Binding-site contacts:
Ligand atom NH2 contacts residue ASP159 of chain 1.C at 3.8 Å.
Ligand atom N contacts residue ARG216 of chain 1.D at 3.6 Å.
Ligand atom CZ contacts residue PHE160 of chain 1.C at 3.6 Å (hydrophobic).
Ligand atom OD1 contacts residue MN1 of chain 1.QA at 2.5 Å.
Ligand atom CG contacts residue GLU220 of chain 1.D at 4.0 Å.
Ligand atom OD2 contacts residue ARG214 of chain 1.D at 3.5 Å.
Ligand atom NE contacts residue PHE160 of chain 1.C at 3.9 Å.
Ligand atom CD1 contacts residue TYR122 of chain 1.D at 3.7 Å (hydrophobic).
Ligand atom CA contacts residue ARG216 of chain 1.D at 3.5 Å.
Ligand atom CE1 contacts residue TYR122 of chain 1.D at 3.6 Å (hydrophobic).
Ligand atom CA contacts residue ALA218 of chain 1.D at 3.4 Å (hydrophobic).
Ligand atom CG contacts residue MN1 of chain 1.QA at 3.1 Å.
Ligand atom CB contacts residue MN1 of chain 1.QA at 3.4 Å.
Ligand atom OD1 contacts residue TYR122 of chain 1.D at 3.2 Å (h-bond).
Ligand atom CG contacts residue ASN215 of chain 1.D at 3.7 Å.
Ligand atom OD2 contacts residue ASN215 of chain 1.D at 3.3 Å (h-bond).
Ligand atom O contacts residue ARG216 of chain 1.D at 3.9 Å.
Ligand atom OD1 contacts residue SER123 of chain 1.D at 2.6 Å (h-bond).
Ligand atom CZ contacts residue ASP159 of chain 1.C at 3.4 Å.
Ligand atom N contacts residue ALA218 of chain 1.D at 4.0 Å.
Ligand atom CB contacts residue ASN215 of chain 1.D at 3.3 Å.
Ligand atom CG contacts residue SER121 of chain 1.D at 3.4 Å.
Ligand atom CA contacts residue MN1 of chain 1.QA at 3.7 Å.
Ligand atom CG contacts residue PHE160 of chain 1.C at 4.0 Å (hydrophobic).
Ligand atom CG contacts residue TYR190 of chain 1.C at 3.7 Å (hydrophobic).
Ligand atom CG contacts residue TYR122 of chain 1.D at 3.5 Å (hydrophobic).
Ligand atom NH1 contacts residue ASP159 of chain 1.C at 2.9 Å (salt-bridge).
Ligand atom O contacts residue TYR190 of chain 1.C at 3.0 Å (h-bond).
Ligand atom NE contacts residue TYR190 of chain 1.C at 3.9 Å.
Ligand atom OD1 contacts residue SER121 of chain 1.D at 3.3 Å.
Ligand atom CB contacts residue PHE160 of chain 1.C at 3.6 Å (hydrophobic).
Ligand atom C contacts residue ALA218 of chain 1.D at 3.6 Å (hydrophobic).
Ligand atom OD2 contacts residue SER121 of chain 1.D at 3.4 Å.
Ligand atom NH2 contacts residue ASP224 of chain 1.C at 4.0 Å.
Ligand atom C contacts residue TYR190 of chain 1.C at 3.9 Å (hydrophobic).
Ligand atom CB contacts residue GLU220 of chain 1.D at 3.7 Å.
Ligand atom OD2 contacts residue TYR122 of chain 1.D at 3.1 Å (h-bond).
Ligand atom NH2 contacts residue PHE160 of chain 1.C at 3.0 Å (h-bond).
Ligand atom CG contacts residue SER123 of chain 1.D at 3.8 Å.
Ligand atom O contacts residue ALA218 of chain 1.D at 3.7 Å.

This small molecule binds to this protein.
Small molecule (SMILES): CC(C)[C@@H]1NC(=O)[C@@H](Cc2ccccc2)NC(=O)[C@H](CC(=O)O)NC(=O)CNC(=O)[C@H](CCCN=C(N)N)NC1=O

Sequence of chain 1.D:
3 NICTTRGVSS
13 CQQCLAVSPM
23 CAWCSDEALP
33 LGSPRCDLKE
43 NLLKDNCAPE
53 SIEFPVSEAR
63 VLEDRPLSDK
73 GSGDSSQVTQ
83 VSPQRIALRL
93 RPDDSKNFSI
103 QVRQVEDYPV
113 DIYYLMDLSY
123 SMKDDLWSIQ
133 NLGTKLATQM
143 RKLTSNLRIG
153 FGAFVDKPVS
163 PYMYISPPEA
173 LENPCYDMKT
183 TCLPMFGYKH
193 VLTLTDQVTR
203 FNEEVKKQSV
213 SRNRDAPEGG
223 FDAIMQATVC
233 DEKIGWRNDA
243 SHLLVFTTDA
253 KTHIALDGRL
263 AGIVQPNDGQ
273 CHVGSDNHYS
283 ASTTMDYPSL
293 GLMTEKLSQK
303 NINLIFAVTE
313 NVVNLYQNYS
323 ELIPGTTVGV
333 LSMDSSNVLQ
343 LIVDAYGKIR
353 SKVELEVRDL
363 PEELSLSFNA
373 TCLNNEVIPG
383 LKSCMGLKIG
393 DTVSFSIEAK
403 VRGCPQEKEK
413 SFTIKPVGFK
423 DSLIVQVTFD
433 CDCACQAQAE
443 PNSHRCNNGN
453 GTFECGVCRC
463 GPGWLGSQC

Sequence of chain 1.C:
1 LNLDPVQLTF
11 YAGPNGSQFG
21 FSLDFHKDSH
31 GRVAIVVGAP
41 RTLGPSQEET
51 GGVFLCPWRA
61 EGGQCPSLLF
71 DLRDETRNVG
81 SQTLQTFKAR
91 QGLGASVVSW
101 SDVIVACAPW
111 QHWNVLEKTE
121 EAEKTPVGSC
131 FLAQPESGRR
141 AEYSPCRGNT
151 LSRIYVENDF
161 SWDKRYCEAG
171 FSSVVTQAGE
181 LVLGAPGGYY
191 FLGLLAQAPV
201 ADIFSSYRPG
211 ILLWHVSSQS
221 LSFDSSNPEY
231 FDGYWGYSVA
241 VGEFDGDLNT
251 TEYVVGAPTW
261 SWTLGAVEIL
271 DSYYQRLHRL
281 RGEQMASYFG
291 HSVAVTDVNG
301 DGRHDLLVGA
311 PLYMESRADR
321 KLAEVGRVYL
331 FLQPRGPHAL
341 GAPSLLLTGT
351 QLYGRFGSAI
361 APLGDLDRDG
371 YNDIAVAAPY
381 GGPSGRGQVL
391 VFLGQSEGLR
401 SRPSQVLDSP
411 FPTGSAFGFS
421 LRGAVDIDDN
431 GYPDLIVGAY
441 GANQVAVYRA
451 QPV